Binding-site contacts:
Ligand atom CD contacts residue LEU26 of chain 1.D at 3.6 Å (hydrophobic).
Ligand atom C6 contacts residue LEU26 of chain 1.D at 2.9 Å (hydrophobic).
Ligand atom CB contacts residue PHE219 of chain 1.D at 3.6 Å (hydrophobic).
Ligand atom C6 contacts residue MET29 of chain 1.D at 3.0 Å (hydrophobic).
Ligand atom CB contacts residue LEU31 of chain 1.D at 4.5 Å (hydrophobic).
Ligand atom CD contacts residue PHE219 of chain 1.D at 3.6 Å (hydrophobic).
Ligand atom CD contacts residue THR30 of chain 1.D at 4.1 Å.
Ligand atom CD contacts residue ALA27 of chain 1.D at 4.2 Å (hydrophobic).
Ligand atom CG contacts residue MET29 of chain 1.D at 4.5 Å (hydrophobic).
Ligand atom CD contacts residue MET29 of chain 1.D at 3.0 Å (hydrophobic).
Ligand atom O contacts residue PRO124 of chain 1.D at 3.9 Å.
Ligand atom CG contacts residue DMS1 of chain 1.ZB at 4.1 Å.
Ligand atom C6 contacts residue ALA34 of chain 1.D at 4.1 Å (hydrophobic).
Ligand atom C6 contacts residue PHE219 of chain 1.D at 3.4 Å (hydrophobic).
Ligand atom CA contacts residue PRO124 of chain 1.D at 3.9 Å (hydrophobic).
Ligand atom CD contacts residue LEU31 of chain 1.D at 3.7 Å (hydrophobic).
Ligand atom O contacts residue ALA223 of chain 1.D at 3.5 Å.
Ligand atom CG contacts residue PHE219 of chain 1.D at 3.7 Å (hydrophobic).
Ligand atom CA contacts residue LEU31 of chain 1.D at 4.0 Å (hydrophobic).
Ligand atom CG contacts residue LEU31 of chain 1.D at 3.5 Å (hydrophobic).
Ligand atom CA contacts residue PHE219 of chain 1.D at 4.1 Å (hydrophobic).
Ligand atom CD contacts residue DMS1 of chain 1.ZB at 3.9 Å.
Ligand atom C6 contacts residue THR30 of chain 1.D at 3.5 Å.
Ligand atom C contacts residue PRO124 of chain 1.D at 4.2 Å (hydrophobic).
Ligand atom C6 contacts residue LEU31 of chain 1.D at 3.4 Å (hydrophobic).

Sequence of chain 1.D:
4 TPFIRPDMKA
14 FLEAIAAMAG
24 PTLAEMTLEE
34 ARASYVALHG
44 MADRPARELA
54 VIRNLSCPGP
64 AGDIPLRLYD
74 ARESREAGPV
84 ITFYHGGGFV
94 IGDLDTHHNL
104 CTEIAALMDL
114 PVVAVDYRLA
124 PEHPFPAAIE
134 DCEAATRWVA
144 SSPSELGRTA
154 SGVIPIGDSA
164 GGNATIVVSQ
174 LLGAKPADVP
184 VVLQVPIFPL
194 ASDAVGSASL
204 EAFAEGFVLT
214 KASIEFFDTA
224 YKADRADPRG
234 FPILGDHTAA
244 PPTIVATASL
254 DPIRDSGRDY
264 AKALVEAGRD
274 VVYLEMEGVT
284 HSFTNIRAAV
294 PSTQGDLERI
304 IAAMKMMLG

The protein below binds the small molecule below.
Small molecule (SMILES): CCCCCC(=O)O